Sequence of chain 1.A:
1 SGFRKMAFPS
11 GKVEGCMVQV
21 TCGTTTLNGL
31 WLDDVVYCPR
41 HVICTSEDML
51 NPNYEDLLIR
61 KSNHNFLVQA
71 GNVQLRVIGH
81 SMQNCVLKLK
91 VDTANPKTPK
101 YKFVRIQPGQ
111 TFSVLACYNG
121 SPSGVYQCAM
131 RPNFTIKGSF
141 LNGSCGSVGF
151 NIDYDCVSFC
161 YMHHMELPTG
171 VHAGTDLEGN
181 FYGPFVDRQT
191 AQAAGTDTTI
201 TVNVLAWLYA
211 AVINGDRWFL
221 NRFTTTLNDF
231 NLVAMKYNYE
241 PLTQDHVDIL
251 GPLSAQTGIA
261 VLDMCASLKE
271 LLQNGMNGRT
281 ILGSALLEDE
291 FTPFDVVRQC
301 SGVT

Sequence of chain 2.A:
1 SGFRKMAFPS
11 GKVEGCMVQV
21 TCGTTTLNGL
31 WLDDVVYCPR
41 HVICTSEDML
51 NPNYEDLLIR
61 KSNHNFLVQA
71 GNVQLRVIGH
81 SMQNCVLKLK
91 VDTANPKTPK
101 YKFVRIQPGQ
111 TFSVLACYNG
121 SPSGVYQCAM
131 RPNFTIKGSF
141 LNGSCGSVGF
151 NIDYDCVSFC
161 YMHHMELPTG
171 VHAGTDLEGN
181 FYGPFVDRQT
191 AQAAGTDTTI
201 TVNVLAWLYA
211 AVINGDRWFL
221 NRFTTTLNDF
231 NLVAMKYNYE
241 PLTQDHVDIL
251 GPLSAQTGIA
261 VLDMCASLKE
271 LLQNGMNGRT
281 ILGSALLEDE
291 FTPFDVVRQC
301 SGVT

Binding-site contacts:
Ligand atom C10 contacts residue ARG188 of chain 1.A at 3.5 Å.
Ligand atom CL contacts residue GLN192 of chain 1.A at 3.6 Å.
Ligand atom C18 contacts residue PHE140 of chain 1.A at 3.8 Å (hydrophobic).
Ligand atom C10 contacts residue MET49 of chain 1.A at 3.5 Å (hydrophobic).
Ligand atom C5 contacts residue HIS41 of chain 1.A at 3.8 Å.
Ligand atom N1 contacts residue CYS145 of chain 1.A at 3.8 Å.
Ligand atom C17 contacts residue LEU141 of chain 1.A at 3.5 Å (hydrophobic).
Ligand atom C17 contacts residue ASN142 of chain 1.A at 3.8 Å.
Ligand atom C17 contacts residue PHE140 of chain 1.A at 3.0 Å (hydrophobic).
Ligand atom N2 contacts residue CYS145 of chain 1.A at 3.4 Å (h-bond).
Ligand atom O1 contacts residue MET165 of chain 1.A at 3.5 Å.
Ligand atom C12 contacts residue ARG188 of chain 1.A at 3.8 Å.
Ligand atom N2 contacts residue MET165 of chain 1.A at 3.7 Å.
Ligand atom N2 contacts residue HIS163 of chain 1.A at 3.2 Å (h-bond).
Ligand atom C13 contacts residue GLU166 of chain 1.A at 3.5 Å.
Ligand atom C contacts residue CYS44 of chain 1.A at 3.1 Å (hydrophobic).
Ligand atom C12 contacts residue GLU166 of chain 1.A at 3.8 Å.
Ligand atom C18 contacts residue ASN142 of chain 1.A at 3.6 Å.
Ligand atom N3 contacts residue HIS163 of chain 1.A at 3.1 Å (h-bond).
Ligand atom C contacts residue HIS41 of chain 1.A at 3.5 Å.
Ligand atom C15 contacts residue CYS145 of chain 1.A at 3.6 Å (hydrophobic).
Ligand atom C18 contacts residue LEU141 of chain 1.A at 3.7 Å (hydrophobic).
Ligand atom N2 contacts residue GLU166 of chain 1.A at 3.8 Å.
Ligand atom C17 contacts residue GLU166 of chain 1.A at 3.5 Å.
Ligand atom C6 contacts residue MET49 of chain 1.A at 3.5 Å (hydrophobic).
Ligand atom C11 contacts residue MET165 of chain 1.A at 3.2 Å (hydrophobic).
Ligand atom C10 contacts residue MET165 of chain 1.A at 3.8 Å (hydrophobic).
Ligand atom C9 contacts residue MET49 of chain 1.A at 3.6 Å (hydrophobic).
Ligand atom C20 contacts residue ASN142 of chain 1.A at 3.7 Å.
Ligand atom C11 contacts residue ARG188 of chain 1.A at 3.1 Å.
Ligand atom CL contacts residue GLU166 of chain 1.A at 3.6 Å.
Ligand atom C contacts residue THR25 of chain 1.A at 3.8 Å.
Ligand atom C6 contacts residue HIS41 of chain 1.A at 3.4 Å.
Ligand atom O1 contacts residue GLU166 of chain 1.A at 2.8 Å (salt-bridge).
Ligand atom C19 contacts residue ASN142 of chain 1.A at 3.8 Å.
Ligand atom C12 contacts residue MET165 of chain 1.A at 3.8 Å (hydrophobic).
Ligand atom CL contacts residue LEU167 of chain 1.A at 3.8 Å.
Ligand atom C10 contacts residue GLN189 of chain 1.A at 3.6 Å.
Ligand atom C11 contacts residue GLN189 of chain 1.A at 3.7 Å.
Ligand atom C1 contacts residue MET49 of chain 1.A at 3.6 Å (hydrophobic).

A protein and the small-molecule ligand that binds it are described below.
Small molecule (SMILES): COc1ccc(N(Cc2cccc(Cl)c2)C(=O)Cn2nnc3ccccc32)cc1